Binding-site contacts:
Ligand atom C5 contacts residue GLY81 of chain 1.OA at 3.5 Å.
Ligand atom OP2 contacts residue GLY81 of chain 1.OA at 4.3 Å.
Ligand atom O4 contacts residue GLY81 of chain 1.OA at 4.1 Å.
Ligand atom P contacts residue MG1 of chain 1.WM at 3.5 Å.
Ligand atom OP2 contacts residue MG1 of chain 1.UQ at 3.8 Å.
Ligand atom P contacts residue GLY81 of chain 1.OA at 4.2 Å.
Ligand atom OP2 contacts residue MG1 of chain 1.WM at 4.1 Å.
Ligand atom C6 contacts residue GLY81 of chain 1.OA at 4.0 Å.
Ligand atom C4 contacts residue GLY81 of chain 1.OA at 3.9 Å.
Ligand atom O5' contacts residue MG1 of chain 1.WM at 4.2 Å.
Ligand atom OP1 contacts residue MG1 of chain 1.WM at 2.2 Å.

Sequence of chain 1.OA:
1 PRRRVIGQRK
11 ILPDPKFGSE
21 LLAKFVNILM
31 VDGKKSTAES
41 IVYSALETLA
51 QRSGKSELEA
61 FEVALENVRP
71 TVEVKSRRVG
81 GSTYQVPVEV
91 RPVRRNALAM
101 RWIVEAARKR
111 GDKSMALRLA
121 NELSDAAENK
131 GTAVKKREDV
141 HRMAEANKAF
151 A

A protein and the small-molecule ligand that binds it are described below.
Small molecule (SMILES): Nc1ccn([C@@H]2O[C@H](CO[P](=O)(O)O[C@H]3[C@@H](O)[C@H](n4ccc(=O)[nH]c4=O)O[C@@H]3CO[P](=O)(O)O[C@H]3[C@@H](O)[C@H](n4ccc(=O)[nH]c4=O)O[C@@H]3COP(=O)=O)[C@@H](O[P](=O)(O)OC[C@H]3O[C@@H](n4ccc(=O)[nH]c4=O)[C@H](O)[C@@H]3O[P](=O)(O)OC[C@H]3O[C@@H](n4ccc(=O)[nH]c4=O)[C@H](O)[C@@H]3O[P](=O)(O)OC[C@H]3O[C@@H](n4ccc(N)nc4=O)[C@H](O)[C@@H]3O[P](=O)(O)OC[C@H]3O[C@@H](n4ccc(=O)[nH]c4=O)[C@H](O)[C@@H]3O[P](=O)(O)OC[C@H]3O[C@@H](n4cnc5c(N)ncnc54)[C@H](O)[C@@H]3O[P](=O)(O)OC[C@H]3O[C@@H](n4cnc5c(N)ncnc54)[C@H](O)[C@@H]3O)[C@H]2O)c(=O)n1